Sequence of chain 1.P:
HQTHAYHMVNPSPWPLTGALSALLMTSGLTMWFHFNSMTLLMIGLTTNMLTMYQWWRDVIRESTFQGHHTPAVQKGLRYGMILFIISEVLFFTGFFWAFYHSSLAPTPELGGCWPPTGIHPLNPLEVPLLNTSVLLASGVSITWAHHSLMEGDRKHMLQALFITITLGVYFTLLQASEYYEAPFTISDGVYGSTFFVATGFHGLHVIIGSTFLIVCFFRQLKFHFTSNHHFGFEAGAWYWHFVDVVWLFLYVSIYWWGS

Sequence of chain 1.N:
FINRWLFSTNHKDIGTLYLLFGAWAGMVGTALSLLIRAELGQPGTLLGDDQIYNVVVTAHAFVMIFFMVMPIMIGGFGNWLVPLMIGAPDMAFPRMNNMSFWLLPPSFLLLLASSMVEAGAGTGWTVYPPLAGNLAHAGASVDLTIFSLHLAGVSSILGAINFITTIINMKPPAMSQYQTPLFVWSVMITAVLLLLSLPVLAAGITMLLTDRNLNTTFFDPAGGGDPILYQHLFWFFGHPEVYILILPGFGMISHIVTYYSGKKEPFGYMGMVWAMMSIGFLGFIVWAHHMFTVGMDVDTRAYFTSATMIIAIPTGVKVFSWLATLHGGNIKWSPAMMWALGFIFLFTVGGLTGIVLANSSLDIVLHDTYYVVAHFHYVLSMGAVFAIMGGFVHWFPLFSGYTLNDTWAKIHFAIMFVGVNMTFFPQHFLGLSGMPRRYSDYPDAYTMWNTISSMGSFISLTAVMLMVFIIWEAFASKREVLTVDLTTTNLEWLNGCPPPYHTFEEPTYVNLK

This small molecule binds to this protein.
Small molecule (SMILES): C[C@H](CCC(=O)O)[C@H]1CC[C@H]2[C@@H]3[C@H](O)C[C@@H]4C[C@H](O)CC[C@]4(C)[C@H]3C[C@H](O)[C@]12C

Binding-site contacts:
Ligand atom C23 contacts residue HIS233 of chain 1.N at 3.4 Å.
Ligand atom C1 contacts residue TYR304 of chain 1.N at 3.6 Å (hydrophobic).
Ligand atom O12 contacts residue THR301 of chain 1.N at 2.8 Å (h-bond).
Ligand atom C11 contacts residue PHE305 of chain 1.N at 4.0 Å (hydrophobic).
Ligand atom C1 contacts residue THR301 of chain 1.N at 4.4 Å.
Ligand atom C15 contacts residue PGV1 of chain 1.MB at 4.1 Å.
Ligand atom C20 contacts residue TRP288 of chain 1.N at 4.3 Å (hydrophobic).
Ligand atom C2 contacts residue ASP300 of chain 1.N at 3.8 Å.
Ligand atom O26 contacts residue TRP99 of chain 1.P at 2.8 Å (h-bond).
Ligand atom C12 contacts residue PHE305 of chain 1.N at 4.0 Å (hydrophobic).
Ligand atom C24 contacts residue HIS233 of chain 1.N at 3.5 Å.
Ligand atom C24 contacts residue PGV1 of chain 1.MB at 4.3 Å.
Ligand atom C2 contacts residue TYR304 of chain 1.N at 4.4 Å (hydrophobic).
Ligand atom C2 contacts residue THR301 of chain 1.N at 3.9 Å.
Ligand atom O25 contacts residue PGV1 of chain 1.MB at 4.0 Å.
Ligand atom C23 contacts residue TRP99 of chain 1.P at 3.9 Å (hydrophobic).
Ligand atom C21 contacts residue HIS233 of chain 1.N at 3.5 Å.
Ligand atom C22 contacts residue TRP99 of chain 1.P at 4.5 Å (hydrophobic).
Ligand atom C11 contacts residue TYR304 of chain 1.N at 4.3 Å (hydrophobic).
Ligand atom O26 contacts residue HIS233 of chain 1.N at 4.2 Å.
Ligand atom C12 contacts residue THR301 of chain 1.N at 3.6 Å.
Ligand atom C21 contacts residue TRP288 of chain 1.N at 4.0 Å (hydrophobic).
Ligand atom C1 contacts residue ASP300 of chain 1.N at 4.5 Å.
Ligand atom O25 contacts residue HIS103 of chain 1.P at 3.1 Å (h-bond).
Ligand atom O25 contacts residue HIS233 of chain 1.N at 3.7 Å.
Ligand atom C16 contacts residue PGV1 of chain 1.MB at 4.1 Å.
Ligand atom C22 contacts residue PGV1 of chain 1.MB at 3.8 Å.
Ligand atom C24 contacts residue TRP99 of chain 1.P at 3.7 Å (hydrophobic).
Ligand atom O3 contacts residue ASP300 of chain 1.N at 3.6 Å.
Ligand atom O26 contacts residue HIS103 of chain 1.P at 2.9 Å (h-bond).
Ligand atom C24 contacts residue HIS103 of chain 1.P at 3.3 Å.
Ligand atom C11 contacts residue THR301 of chain 1.N at 3.9 Å.
Ligand atom C19 contacts residue TYR304 of chain 1.N at 4.0 Å (hydrophobic).
Ligand atom C18 contacts residue TRP288 of chain 1.N at 4.3 Å (hydrophobic).
Ligand atom O26 contacts residue PGV1 of chain 1.MB at 3.6 Å.